Binding-site contacts:
Ligand atom CG contacts residue SER26 of chain 1.B at 4.3 Å.
Ligand atom NZ contacts residue ARG25 of chain 1.B at 4.0 Å.
Ligand atom CA contacts residue ARG25 of chain 1.B at 4.1 Å.
Ligand atom CE contacts residue ARG25 of chain 1.B at 3.8 Å.
Ligand atom CD contacts residue ARG25 of chain 1.B at 4.0 Å.
Ligand atom CB contacts residue ARG25 of chain 1.B at 3.6 Å.
Ligand atom NZ contacts residue ALA28 of chain 1.B at 3.5 Å.
Ligand atom N contacts residue ARG25 of chain 1.B at 3.4 Å (salt-bridge).
Ligand atom CD contacts residue ALA28 of chain 1.B at 4.1 Å (hydrophobic).
Ligand atom CD contacts residue HIS27 of chain 1.B at 4.1 Å.
Ligand atom CD contacts residue SER26 of chain 1.B at 4.4 Å.
Ligand atom OXT contacts residue ARG25 of chain 1.B at 4.3 Å.
Ligand atom CG contacts residue ARG25 of chain 1.B at 4.5 Å.

Sequence of chain 1.B:
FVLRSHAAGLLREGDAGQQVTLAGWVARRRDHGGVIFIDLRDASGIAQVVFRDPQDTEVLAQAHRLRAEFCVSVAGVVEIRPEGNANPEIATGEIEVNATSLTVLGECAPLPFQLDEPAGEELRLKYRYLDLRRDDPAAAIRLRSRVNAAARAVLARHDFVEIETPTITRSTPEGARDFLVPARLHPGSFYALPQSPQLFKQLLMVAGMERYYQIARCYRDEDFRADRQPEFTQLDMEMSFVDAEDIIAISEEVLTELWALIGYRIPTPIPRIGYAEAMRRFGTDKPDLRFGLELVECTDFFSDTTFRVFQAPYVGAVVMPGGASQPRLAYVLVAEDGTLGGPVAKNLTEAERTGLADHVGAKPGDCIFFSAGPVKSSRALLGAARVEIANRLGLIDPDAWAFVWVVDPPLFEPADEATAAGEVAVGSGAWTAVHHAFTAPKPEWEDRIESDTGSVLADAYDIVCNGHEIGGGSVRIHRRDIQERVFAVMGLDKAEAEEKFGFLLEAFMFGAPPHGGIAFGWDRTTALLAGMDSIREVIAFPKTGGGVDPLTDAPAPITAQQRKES

The small molecule below binds the protein below.
Small molecule (SMILES): N[C@@H](CCCC[NH3+])C(=O)O